Binding-site contacts:
Ligand atom C24 contacts residue MET165 of chain 1.A at 3.3 Å (hydrophobic).
Ligand atom N4 contacts residue PHE140 of chain 1.A at 3.8 Å.
Ligand atom N3 contacts residue CYS145 of chain 1.A at 3.7 Å.
Ligand atom C3 contacts residue GLN189 of chain 1.A at 3.9 Å.
Ligand atom C1 contacts residue ARG188 of chain 1.A at 3.6 Å.
Ligand atom N4 contacts residue LEU141 of chain 1.A at 3.8 Å.
Ligand atom C16 contacts residue PHE140 of chain 1.A at 3.4 Å (hydrophobic).
Ligand atom C2 contacts residue ARG188 of chain 1.A at 3.8 Å.
Ligand atom C18 contacts residue GLU166 of chain 1.A at 3.5 Å.
Ligand atom CL contacts residue ASP187 of chain 1.A at 3.4 Å.
Ligand atom O2 contacts residue GLU166 of chain 1.A at 3.0 Å (salt-bridge).
Ligand atom CL contacts residue MET165 of chain 1.A at 3.6 Å.
Ligand atom C4 contacts residue GLN189 of chain 1.A at 3.8 Å.
Ligand atom C16 contacts residue LEU141 of chain 1.A at 3.6 Å (hydrophobic).
Ligand atom N2 contacts residue THR45 of chain 1.A at 3.5 Å (h-bond).
Ligand atom O2 contacts residue MET165 of chain 1.A at 3.5 Å.
Ligand atom C18 contacts residue PHE140 of chain 1.A at 3.9 Å (hydrophobic).
Ligand atom C contacts residue MET49 of chain 1.A at 3.8 Å (hydrophobic).
Ligand atom C contacts residue MET165 of chain 1.A at 3.3 Å (hydrophobic).
Ligand atom N4 contacts residue HIS163 of chain 1.A at 2.8 Å (h-bond).
Ligand atom C2 contacts residue DMS1 of chain 1.E at 3.7 Å.
Ligand atom C18 contacts residue LEU141 of chain 1.A at 3.8 Å (hydrophobic).
Ligand atom C2 contacts residue GLN189 of chain 1.A at 3.6 Å.
Ligand atom C15 contacts residue HIS163 of chain 1.A at 3.1 Å.
Ligand atom C11 contacts residue THR45 of chain 1.A at 3.6 Å.
Ligand atom C17 contacts residue LEU141 of chain 1.A at 3.9 Å (hydrophobic).
Ligand atom C7 contacts residue HIS41 of chain 1.A at 3.7 Å.
Ligand atom C24 contacts residue HIS164 of chain 1.A at 3.3 Å.
Ligand atom C1 contacts residue MET49 of chain 1.A at 3.6 Å (hydrophobic).
Ligand atom C11 contacts residue CYS44 of chain 1.A at 3.8 Å (hydrophobic).
Ligand atom C15 contacts residue CYS145 of chain 1.A at 3.7 Å (hydrophobic).
Ligand atom O contacts residue GLN189 of chain 1.A at 3.2 Å (h-bond).
Ligand atom N2 contacts residue CYS44 of chain 1.A at 3.0 Å (h-bond).
Ligand atom CL contacts residue HIS164 of chain 1.A at 3.6 Å.
Ligand atom CL contacts residue HIS41 of chain 1.A at 3.5 Å.
Ligand atom N4 contacts residue SER144 of chain 1.A at 3.5 Å (h-bond).
Ligand atom C16 contacts residue GLU166 of chain 1.A at 3.5 Å.
Ligand atom C18 contacts residue ASN142 of chain 1.A at 3.8 Å.
Ligand atom C1 contacts residue MET165 of chain 1.A at 3.5 Å (hydrophobic).
Ligand atom C17 contacts residue GLU166 of chain 1.A at 3.8 Å.

Sequence of chain 1.B:
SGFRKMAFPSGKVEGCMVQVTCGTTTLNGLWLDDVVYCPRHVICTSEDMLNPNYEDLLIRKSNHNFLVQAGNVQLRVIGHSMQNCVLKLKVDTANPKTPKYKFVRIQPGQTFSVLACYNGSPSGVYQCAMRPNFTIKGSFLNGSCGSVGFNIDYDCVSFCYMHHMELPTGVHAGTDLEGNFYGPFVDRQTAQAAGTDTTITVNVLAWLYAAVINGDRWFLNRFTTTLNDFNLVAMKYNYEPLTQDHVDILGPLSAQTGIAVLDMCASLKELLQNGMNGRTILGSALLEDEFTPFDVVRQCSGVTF

This small molecule binds to this protein.
Small molecule (SMILES): O=C(Cn1ccnc1)NC[C@@]1(C(=O)Nc2cncc3ccccc23)CCOc2ccc(Cl)cc21

Sequence of chain 1.A:
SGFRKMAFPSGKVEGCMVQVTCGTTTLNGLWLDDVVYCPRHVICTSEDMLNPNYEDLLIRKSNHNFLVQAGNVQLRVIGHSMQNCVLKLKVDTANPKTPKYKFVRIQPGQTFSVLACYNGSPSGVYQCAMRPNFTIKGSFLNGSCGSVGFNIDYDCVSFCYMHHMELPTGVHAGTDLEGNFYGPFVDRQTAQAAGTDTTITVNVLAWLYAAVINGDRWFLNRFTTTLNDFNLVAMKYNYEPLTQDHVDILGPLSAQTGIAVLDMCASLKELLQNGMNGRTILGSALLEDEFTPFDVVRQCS